Binding-site contacts:
Ligand atom NAO contacts residue PHE285 of chain 1.A at 3.6 Å.
Ligand atom OAC contacts residue LEU231 of chain 1.A at 4.2 Å.
Ligand atom CAL contacts residue TYR80 of chain 1.A at 4.2 Å (hydrophobic).
Ligand atom OAC contacts residue PHE285 of chain 1.A at 3.9 Å.
Ligand atom CAW contacts residue ILE248 of chain 1.A at 4.0 Å (hydrophobic).
Ligand atom CAH contacts residue SER233 of chain 1.A at 3.4 Å.
Ligand atom CAH contacts residue VAL234 of chain 1.A at 4.0 Å (hydrophobic).
Ligand atom CAV contacts residue GLN282 of chain 1.A at 4.3 Å.
Ligand atom CAN contacts residue GLN282 of chain 1.A at 3.8 Å.
Ligand atom CAK contacts residue VAL234 of chain 1.A at 4.0 Å (hydrophobic).
Ligand atom CAG contacts residue ILE248 of chain 1.A at 3.4 Å (hydrophobic).
Ligand atom CAK contacts residue PHE285 of chain 1.A at 4.0 Å (hydrophobic).
Ligand atom CAH contacts residue ILE248 of chain 1.A at 3.6 Å (hydrophobic).
Ligand atom CAL contacts residue ILE248 of chain 1.A at 3.9 Å (hydrophobic).
Ligand atom NAO contacts residue GLN282 of chain 1.A at 3.3 Å (h-bond).
Ligand atom CAH contacts residue TYR80 of chain 1.A at 4.1 Å (hydrophobic).
Ligand atom CAK contacts residue GLN282 of chain 1.A at 3.8 Å.
Ligand atom CAN contacts residue PHE252 of chain 1.A at 4.0 Å (hydrophobic).
Ligand atom CAL contacts residue PHE285 of chain 1.A at 4.1 Å (hydrophobic).
Ligand atom CAT contacts residue GLN282 of chain 1.A at 4.0 Å.
Ligand atom CAN contacts residue MET269 of chain 1.A at 3.6 Å (hydrophobic).
Ligand atom CAL contacts residue LEU231 of chain 1.A at 3.8 Å (hydrophobic).
Ligand atom CAG contacts residue PHE285 of chain 1.A at 4.4 Å (hydrophobic).
Ligand atom NAQ contacts residue PHE285 of chain 1.A at 3.5 Å.
Ligand atom CAV contacts residue ILE248 of chain 1.A at 3.9 Å (hydrophobic).
Ligand atom CAG contacts residue VAL234 of chain 1.A at 3.4 Å (hydrophobic).
Ligand atom CAT contacts residue PHE285 of chain 1.A at 3.7 Å (hydrophobic).
Ligand atom CAT contacts residue PHE252 of chain 1.A at 4.2 Å (hydrophobic).
Ligand atom OAC contacts residue LEU191 of chain 1.A at 4.3 Å.
Ligand atom CAK contacts residue ILE248 of chain 1.A at 3.6 Å (hydrophobic).
Ligand atom CAV contacts residue PHE285 of chain 1.A at 3.5 Å (hydrophobic).
Ligand atom CAU contacts residue PHE285 of chain 1.A at 3.5 Å (hydrophobic).
Ligand atom CAH contacts residue PHE285 of chain 1.A at 4.5 Å (hydrophobic).
Ligand atom CAG contacts residue SER233 of chain 1.A at 3.4 Å.
Ligand atom CAN contacts residue PHE285 of chain 1.A at 3.8 Å (hydrophobic).
Ligand atom CAH contacts residue LEU231 of chain 1.A at 4.2 Å (hydrophobic).
Ligand atom CAN contacts residue TYR249 of chain 1.A at 4.2 Å (hydrophobic).
Ligand atom NAQ contacts residue PHE252 of chain 1.A at 4.0 Å.
Ligand atom CAW contacts residue PHE285 of chain 1.A at 3.6 Å (hydrophobic).

Sequence of chain 1.A:
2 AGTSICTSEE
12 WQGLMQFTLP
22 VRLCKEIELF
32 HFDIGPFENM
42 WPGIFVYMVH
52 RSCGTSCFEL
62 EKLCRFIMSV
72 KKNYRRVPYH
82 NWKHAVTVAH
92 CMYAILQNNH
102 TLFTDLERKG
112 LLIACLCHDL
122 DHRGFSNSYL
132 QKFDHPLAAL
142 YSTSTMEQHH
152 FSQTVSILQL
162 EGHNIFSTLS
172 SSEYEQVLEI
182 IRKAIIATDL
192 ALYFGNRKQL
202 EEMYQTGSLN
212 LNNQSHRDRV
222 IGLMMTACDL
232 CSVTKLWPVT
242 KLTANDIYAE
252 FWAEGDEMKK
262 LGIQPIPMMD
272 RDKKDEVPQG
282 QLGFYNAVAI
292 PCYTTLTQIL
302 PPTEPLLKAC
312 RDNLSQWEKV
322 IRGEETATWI

This protein binds this small molecule.
Small molecule (SMILES): Cc1nc2ccccc2c(=O)[nH]1